A protein and the small-molecule ligand that binds it are described below.
Small molecule (SMILES): CC(=O)N[C@@H]1[C@@H](O)[C@H](O)[C@@H](CO)O[C@H]1O

Sequence of chain 1.C:
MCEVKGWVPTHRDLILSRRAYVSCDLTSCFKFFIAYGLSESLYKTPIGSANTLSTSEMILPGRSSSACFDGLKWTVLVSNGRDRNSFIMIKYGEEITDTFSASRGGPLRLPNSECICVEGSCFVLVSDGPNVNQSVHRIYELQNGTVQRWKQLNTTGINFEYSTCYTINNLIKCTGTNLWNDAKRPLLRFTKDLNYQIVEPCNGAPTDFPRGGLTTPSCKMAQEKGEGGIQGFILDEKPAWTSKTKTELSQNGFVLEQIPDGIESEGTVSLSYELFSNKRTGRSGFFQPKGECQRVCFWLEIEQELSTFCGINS

Binding-site contacts:
Ligand atom C3 contacts residue ASN170 of chain 1.C at 3.8 Å.
Ligand atom C5 contacts residue ASN170 of chain 1.C at 3.7 Å.
Ligand atom C1 contacts residue ASN170 of chain 1.C at 1.5 Å.
Ligand atom C6 contacts residue ASN168 of chain 1.C at 4.2 Å.
Ligand atom C4 contacts residue ASN170 of chain 1.C at 4.2 Å.
Ligand atom C2 contacts residue ASN170 of chain 1.C at 2.4 Å.
Ligand atom C8 contacts residue ASN170 of chain 1.C at 3.4 Å.
Ligand atom O5 contacts residue ASN168 of chain 1.C at 4.1 Å.
Ligand atom N2 contacts residue ASN170 of chain 1.C at 2.9 Å (h-bond).
Ligand atom C7 contacts residue ASN170 of chain 1.C at 3.5 Å.
Ligand atom C5 contacts residue ASN168 of chain 1.C at 4.2 Å.
Ligand atom O5 contacts residue ASN170 of chain 1.C at 2.4 Å (h-bond).